Binding-site contacts:
Ligand atom O6 contacts residue SER145 of chain 2.A at 3.5 Å.
Ligand atom N3B contacts residue MG1 of chain 2.B at 3.4 Å.
Ligand atom PG contacts residue MG1 of chain 2.B at 3.2 Å.
Ligand atom O6 contacts residue ASN116 of chain 2.A at 3.2 Å (h-bond).
Ligand atom O2' contacts residue ASP30 of chain 2.A at 3.4 Å.
Ligand atom O3A contacts residue GLY13 of chain 2.A at 3.6 Å.
Ligand atom C2' contacts residue VAL29 of chain 2.A at 3.6 Å (hydrophobic).
Ligand atom O1A contacts residue ALA18 of chain 2.A at 2.8 Å (h-bond).
Ligand atom O1G contacts residue PRO34 of chain 2.A at 3.6 Å.
Ligand atom O6 contacts residue ALA146 of chain 2.A at 2.8 Å (h-bond).
Ligand atom O1B contacts residue VAL14 of chain 2.A at 3.1 Å (h-bond).
Ligand atom O3A contacts residue GLY15 of chain 2.A at 3.1 Å (h-bond).
Ligand atom O1A contacts residue SER17 of chain 2.A at 3.4 Å.
Ligand atom O4' contacts residue LYS117 of chain 2.A at 3.1 Å (salt-bridge).
Ligand atom O2' contacts residue PHE28 of chain 2.A at 3.4 Å.
Ligand atom O2' contacts residue VAL29 of chain 2.A at 2.7 Å (h-bond).
Ligand atom O2B contacts residue MG1 of chain 2.B at 2.3 Å.
Ligand atom O2B contacts residue SER17 of chain 2.A at 3.0 Å (h-bond).
Ligand atom O1B contacts residue LYS16 of chain 2.A at 2.9 Å (salt-bridge).
Ligand atom O3G contacts residue GLY60 of chain 2.A at 3.2 Å (h-bond).
Ligand atom PB contacts residue MG1 of chain 2.B at 3.3 Å.
Ligand atom O1B contacts residue GLY15 of chain 2.A at 3.0 Å (h-bond).
Ligand atom N7 contacts residue ASN116 of chain 2.A at 3.2 Å (h-bond).
Ligand atom O1B contacts residue GLY13 of chain 2.A at 3.5 Å (h-bond).
Ligand atom O3G contacts residue GLY13 of chain 2.A at 3.6 Å (h-bond).
Ligand atom O2G contacts residue THR35 of chain 2.A at 3.2 Å (h-bond).
Ligand atom O3G contacts residue PRO12 of chain 2.A at 3.4 Å.
Ligand atom O6 contacts residue LYS117 of chain 2.A at 3.4 Å.
Ligand atom O1A contacts residue GLY15 of chain 2.A at 3.4 Å.
Ligand atom O6 contacts residue LYS147 of chain 2.A at 3.6 Å (salt-bridge).
Ligand atom O2G contacts residue MG1 of chain 2.B at 2.2 Å.
Ligand atom N2 contacts residue ASP119 of chain 2.A at 3.0 Å (salt-bridge).
Ligand atom N3B contacts residue GLY13 of chain 2.A at 3.2 Å (h-bond).
Ligand atom C5' contacts residue GLY13 of chain 2.A at 3.6 Å.
Ligand atom N2 contacts residue LEU120 of chain 2.A at 3.4 Å.
Ligand atom O3G contacts residue LYS16 of chain 2.A at 2.7 Å (salt-bridge).
Ligand atom O2B contacts residue LYS16 of chain 2.A at 3.4 Å (salt-bridge).
Ligand atom N1 contacts residue ASP119 of chain 2.A at 3.0 Å (salt-bridge).
Ligand atom C8 contacts residue ALA18 of chain 2.A at 3.5 Å (hydrophobic).
Ligand atom N7 contacts residue ALA18 of chain 2.A at 3.6 Å.

Sequence of chain 2.A:
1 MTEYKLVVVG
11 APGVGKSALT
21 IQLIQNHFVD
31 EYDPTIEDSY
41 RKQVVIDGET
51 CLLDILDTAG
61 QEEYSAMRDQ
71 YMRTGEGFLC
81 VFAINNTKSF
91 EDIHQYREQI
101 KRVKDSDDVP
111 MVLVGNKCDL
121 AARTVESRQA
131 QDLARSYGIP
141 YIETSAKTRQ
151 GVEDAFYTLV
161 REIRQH

This small molecule binds to this protein.
Small molecule (SMILES): Nc1nc2c(ncn2[C@@H]2O[C@H](CO[P](=O)(O)O[P](=O)(O)NP(=O)(O)O)[C@@H](O)[C@H]2O)c(=O)[nH]1